Binding-site contacts:
Ligand atom N2 contacts residue ASN343 of chain 1.A at 2.9 Å (h-bond).
Ligand atom C3 contacts residue ASN343 of chain 1.A at 3.8 Å.
Ligand atom C1 contacts residue ASN343 of chain 1.A at 1.4 Å.
Ligand atom C5 contacts residue ASN343 of chain 1.A at 3.7 Å.
Ligand atom C2 contacts residue ASN343 of chain 1.A at 2.4 Å.
Ligand atom O7 contacts residue PHE342 of chain 1.A at 4.1 Å.
Ligand atom C4 contacts residue ASN343 of chain 1.A at 4.2 Å.
Ligand atom O7 contacts residue ASN343 of chain 1.A at 4.3 Å.
Ligand atom C7 contacts residue ASN343 of chain 1.A at 3.3 Å.
Ligand atom C8 contacts residue GLY339 of chain 1.A at 4.0 Å.
Ligand atom C8 contacts residue ASN343 of chain 1.A at 3.4 Å.
Ligand atom O5 contacts residue ASN343 of chain 1.A at 2.4 Å (h-bond).

A small-molecule ligand and the protein it binds are described below.
Small molecule (SMILES): CC(=O)N[C@@H]1[C@@H](O)[C@H](O)[C@@H](CO)O[C@H]1O

Sequence of chain 1.A:
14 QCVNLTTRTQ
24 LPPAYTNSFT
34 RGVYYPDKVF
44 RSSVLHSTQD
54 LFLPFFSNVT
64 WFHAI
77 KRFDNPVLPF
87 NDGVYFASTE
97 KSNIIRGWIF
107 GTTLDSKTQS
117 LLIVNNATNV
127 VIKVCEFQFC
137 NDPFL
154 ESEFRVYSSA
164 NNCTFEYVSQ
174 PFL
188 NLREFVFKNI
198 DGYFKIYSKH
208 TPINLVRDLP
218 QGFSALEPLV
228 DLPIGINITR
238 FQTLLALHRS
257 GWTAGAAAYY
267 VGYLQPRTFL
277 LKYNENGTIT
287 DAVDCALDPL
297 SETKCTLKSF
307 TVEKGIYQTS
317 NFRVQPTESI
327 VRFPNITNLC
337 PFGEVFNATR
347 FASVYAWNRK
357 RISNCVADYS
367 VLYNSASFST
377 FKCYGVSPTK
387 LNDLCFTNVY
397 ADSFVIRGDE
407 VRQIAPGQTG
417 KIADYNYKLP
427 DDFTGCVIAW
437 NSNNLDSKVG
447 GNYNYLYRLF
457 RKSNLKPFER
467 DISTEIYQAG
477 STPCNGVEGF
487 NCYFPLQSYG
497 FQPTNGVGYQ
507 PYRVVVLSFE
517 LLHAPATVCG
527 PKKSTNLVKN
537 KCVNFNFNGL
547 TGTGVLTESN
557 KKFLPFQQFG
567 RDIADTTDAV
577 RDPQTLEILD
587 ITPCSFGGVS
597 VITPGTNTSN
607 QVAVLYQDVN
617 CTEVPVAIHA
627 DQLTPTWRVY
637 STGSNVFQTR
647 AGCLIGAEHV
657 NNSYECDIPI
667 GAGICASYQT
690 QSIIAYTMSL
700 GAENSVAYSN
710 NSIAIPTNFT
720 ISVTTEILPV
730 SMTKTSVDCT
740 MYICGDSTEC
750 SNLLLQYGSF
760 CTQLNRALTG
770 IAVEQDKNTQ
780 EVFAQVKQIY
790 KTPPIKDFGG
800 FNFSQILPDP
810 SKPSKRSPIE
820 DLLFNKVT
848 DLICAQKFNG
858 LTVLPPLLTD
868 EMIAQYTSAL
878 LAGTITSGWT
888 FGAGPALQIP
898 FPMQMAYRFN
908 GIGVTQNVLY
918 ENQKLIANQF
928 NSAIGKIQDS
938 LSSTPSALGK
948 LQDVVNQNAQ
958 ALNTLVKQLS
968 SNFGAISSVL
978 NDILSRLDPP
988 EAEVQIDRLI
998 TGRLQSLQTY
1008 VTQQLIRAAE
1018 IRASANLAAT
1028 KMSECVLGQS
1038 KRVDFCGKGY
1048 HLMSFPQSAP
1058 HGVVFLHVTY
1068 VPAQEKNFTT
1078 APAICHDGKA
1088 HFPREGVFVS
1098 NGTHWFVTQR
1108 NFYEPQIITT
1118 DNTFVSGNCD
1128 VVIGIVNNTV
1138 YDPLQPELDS